Sequence of chain 5.A:
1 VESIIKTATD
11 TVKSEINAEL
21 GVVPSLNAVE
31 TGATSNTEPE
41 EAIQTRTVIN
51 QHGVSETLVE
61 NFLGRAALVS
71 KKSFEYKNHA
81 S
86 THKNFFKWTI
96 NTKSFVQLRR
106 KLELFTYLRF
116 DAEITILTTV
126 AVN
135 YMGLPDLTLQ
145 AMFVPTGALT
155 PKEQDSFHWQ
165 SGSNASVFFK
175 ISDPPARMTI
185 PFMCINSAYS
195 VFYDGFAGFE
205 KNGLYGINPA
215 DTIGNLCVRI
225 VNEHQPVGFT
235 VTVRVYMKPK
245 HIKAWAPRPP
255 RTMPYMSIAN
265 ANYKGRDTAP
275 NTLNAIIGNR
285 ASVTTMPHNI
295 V

The protein below binds the small molecule below.
Small molecule (SMILES): CC(=O)N[C@H]1[C@H]([C@H](O)[C@H](O)CO)O[C@@](OC[C@H]2O[C@@H](O[C@H]3[C@H](O)[C@@H](O)[C@H](O)O[C@@H]3CO)[C@H](O)[C@@H](O)[C@H]2O)(C(=O)O)C[C@@H]1O

Binding-site contacts:
Ligand atom O3 contacts residue PRO274 of chain 5.A at 3.8 Å.
Ligand atom C4 contacts residue PRO274 of chain 5.A at 4.0 Å (hydrophobic).
Ligand atom C10 contacts residue ASN275 of chain 5.A at 3.3 Å.
Ligand atom C3 contacts residue PRO274 of chain 5.A at 3.8 Å (hydrophobic).
Ligand atom N5 contacts residue ASN275 of chain 5.A at 3.6 Å (h-bond).
Ligand atom C4 contacts residue ARG104 of chain 5.C at 3.9 Å.
Ligand atom C5 contacts residue PRO274 of chain 5.A at 4.0 Å (hydrophobic).
Ligand atom C4 contacts residue ASP232 of chain 5.C at 3.5 Å.
Ligand atom C6 contacts residue ASP91 of chain 5.C at 3.8 Å.
Ligand atom O10 contacts residue ARG270 of chain 5.A at 3.3 Å.
Ligand atom C11 contacts residue ILE233 of chain 5.C at 3.8 Å (hydrophobic).
Ligand atom O10 contacts residue ASN275 of chain 5.A at 2.9 Å (h-bond).
Ligand atom N5 contacts residue PRO231 of chain 5.C at 2.9 Å (h-bond).
Ligand atom C4 contacts residue ASP91 of chain 5.C at 3.2 Å.
Ligand atom C11 contacts residue ASP232 of chain 5.C at 3.8 Å.
Ligand atom C4 contacts residue PRO231 of chain 5.C at 3.5 Å (hydrophobic).
Ligand atom C4 contacts residue ASN275 of chain 5.A at 3.8 Å.
Ligand atom O4 contacts residue ASN275 of chain 5.A at 3.0 Å (h-bond).
Ligand atom C3 contacts residue ASP232 of chain 5.C at 4.0 Å.
Ligand atom C3 contacts residue PRO274 of chain 5.A at 4.1 Å (hydrophobic).
Ligand atom O4 contacts residue ASP232 of chain 5.C at 2.7 Å (salt-bridge).
Ligand atom O6 contacts residue PRO274 of chain 5.A at 3.7 Å.
Ligand atom N5 contacts residue ASP232 of chain 5.C at 4.1 Å.
Ligand atom O3 contacts residue GLY282 of chain 5.A at 3.4 Å.
Ligand atom C10 contacts residue PRO231 of chain 5.C at 3.8 Å (hydrophobic).
Ligand atom O4 contacts residue ARG95 of chain 5.C at 3.6 Å (salt-bridge).
Ligand atom C3 contacts residue ARG95 of chain 5.C at 3.9 Å.
Ligand atom C1 contacts residue ARG104 of chain 5.C at 3.6 Å.
Ligand atom O3 contacts residue ASP91 of chain 5.C at 4.0 Å.
Ligand atom O4 contacts residue PRO231 of chain 5.C at 3.8 Å.
Ligand atom O4 contacts residue ASP91 of chain 5.C at 2.7 Å (salt-bridge).
Ligand atom C11 contacts residue GLY234 of chain 5.C at 3.8 Å.
Ligand atom C5 contacts residue ASN275 of chain 5.A at 3.6 Å.
Ligand atom O7 contacts residue PRO274 of chain 5.A at 3.4 Å.
Ligand atom O7 contacts residue ARG270 of chain 5.A at 3.8 Å.
Ligand atom C3 contacts residue ARG104 of chain 5.C at 3.8 Å.
Ligand atom O6 contacts residue ASP91 of chain 5.C at 3.1 Å.
Ligand atom C5 contacts residue PRO231 of chain 5.C at 3.7 Å (hydrophobic).
Ligand atom C11 contacts residue PRO231 of chain 5.C at 3.7 Å (hydrophobic).
Ligand atom O1B contacts residue ARG104 of chain 5.C at 2.8 Å (salt-bridge).

Sequence of chain 5.C:
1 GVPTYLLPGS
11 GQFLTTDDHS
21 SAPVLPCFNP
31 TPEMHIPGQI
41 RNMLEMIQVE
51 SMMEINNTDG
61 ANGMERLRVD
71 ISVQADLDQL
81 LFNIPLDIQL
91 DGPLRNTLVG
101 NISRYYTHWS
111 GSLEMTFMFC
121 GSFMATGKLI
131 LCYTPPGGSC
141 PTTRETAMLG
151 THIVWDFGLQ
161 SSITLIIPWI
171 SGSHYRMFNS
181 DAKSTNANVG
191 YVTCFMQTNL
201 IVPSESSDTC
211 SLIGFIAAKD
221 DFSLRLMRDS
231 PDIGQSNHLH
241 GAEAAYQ